Binding-site contacts:
Ligand atom N06 contacts residue ALA154 of chain 1.A at 3.8 Å.
Ligand atom C25 contacts residue PHE142 of chain 1.A at 3.6 Å (hydrophobic).
Ligand atom C08 contacts residue TRP47 of chain 1.A at 3.6 Å (hydrophobic).
Ligand atom C21 contacts residue PHE129 of chain 1.A at 3.4 Å (hydrophobic).
Ligand atom F31 contacts residue ILE153 of chain 1.A at 3.5 Å.
Ligand atom C16 contacts residue ARG81 of chain 1.A at 3.7 Å.
Ligand atom C13 contacts residue ARG81 of chain 1.A at 3.6 Å.
Ligand atom C05 contacts residue ALA154 of chain 1.A at 3.7 Å (hydrophobic).
Ligand atom C18 contacts residue SER161 of chain 1.A at 3.4 Å.
Ligand atom C07 contacts residue TRP47 of chain 1.A at 3.4 Å (hydrophobic).
Ligand atom C27 contacts residue PHE142 of chain 1.A at 3.9 Å (hydrophobic).
Ligand atom C23 contacts residue TYR126 of chain 1.A at 3.6 Å (hydrophobic).
Ligand atom C08 contacts residue LEU84 of chain 1.A at 3.6 Å (hydrophobic).
Ligand atom C19 contacts residue PHE129 of chain 1.A at 3.8 Å (hydrophobic).
Ligand atom O22 contacts residue PHE129 of chain 1.A at 3.6 Å.
Ligand atom C08 contacts residue PHE83 of chain 1.A at 3.8 Å (hydrophobic).
Ligand atom O11 contacts residue ARG158 of chain 1.A at 2.4 Å (salt-bridge).
Ligand atom N20 contacts residue PHE129 of chain 1.A at 3.5 Å.
Ligand atom C18 contacts residue MET157 of chain 1.A at 3.8 Å (hydrophobic).
Ligand atom C04 contacts residue MET157 of chain 1.A at 3.7 Å (hydrophobic).
Ligand atom O10 contacts residue TRP47 of chain 1.A at 3.1 Å (h-bond).
Ligand atom N20 contacts residue ARG81 of chain 1.A at 3.7 Å.
Ligand atom O11 contacts residue ALA46 of chain 1.A at 3.8 Å.
Ligand atom C13 contacts residue ASN80 of chain 1.A at 3.8 Å.
Ligand atom O10 contacts residue ARG81 of chain 1.A at 3.4 Å (salt-bridge).
Ligand atom F30 contacts residue ILE138 of chain 1.A at 3.4 Å.
Ligand atom O11 contacts residue ALA154 of chain 1.A at 3.4 Å.
Ligand atom O22 contacts residue ASN80 of chain 1.A at 3.1 Å (h-bond).
Ligand atom C19 contacts residue SER161 of chain 1.A at 3.3 Å.
Ligand atom C15 contacts residue ARG81 of chain 1.A at 3.5 Å.
Ligand atom C24 contacts residue PHE142 of chain 1.A at 3.6 Å (hydrophobic).
Ligand atom C15 contacts residue PHE129 of chain 1.A at 3.6 Å (hydrophobic).
Ligand atom C01 contacts residue PHE83 of chain 1.A at 3.6 Å (hydrophobic).
Ligand atom O10 contacts residue ALA46 of chain 1.A at 3.2 Å.
Ligand atom S09 contacts residue ARG158 of chain 1.A at 3.8 Å.
Ligand atom C26 contacts residue ILE138 of chain 1.A at 3.8 Å (hydrophobic).
Ligand atom C26 contacts residue PHE142 of chain 1.A at 3.5 Å (hydrophobic).
Ligand atom C17 contacts residue ARG158 of chain 1.A at 3.7 Å.
Ligand atom C14 contacts residue ASN80 of chain 1.A at 3.2 Å.
Ligand atom F31 contacts residue PHE142 of chain 1.A at 3.4 Å.

Sequence of chain 1.A:
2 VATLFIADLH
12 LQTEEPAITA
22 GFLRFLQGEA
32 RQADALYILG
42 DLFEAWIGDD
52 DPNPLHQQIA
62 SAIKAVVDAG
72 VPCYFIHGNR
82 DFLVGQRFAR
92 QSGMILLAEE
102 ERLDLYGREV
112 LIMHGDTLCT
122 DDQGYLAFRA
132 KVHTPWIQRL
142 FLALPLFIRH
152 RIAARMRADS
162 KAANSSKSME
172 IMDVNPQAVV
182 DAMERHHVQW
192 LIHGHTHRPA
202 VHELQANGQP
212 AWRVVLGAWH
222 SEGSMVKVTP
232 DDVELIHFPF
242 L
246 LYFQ

A protein and the small-molecule ligand that binds it are described below.
Small molecule (SMILES): CC(=O)N1CCc2cc(S(=O)(=O)N3CCN(c4cccc(C(F)(F)F)c4)CC3)ccc21